Sequence of chain 1.C:
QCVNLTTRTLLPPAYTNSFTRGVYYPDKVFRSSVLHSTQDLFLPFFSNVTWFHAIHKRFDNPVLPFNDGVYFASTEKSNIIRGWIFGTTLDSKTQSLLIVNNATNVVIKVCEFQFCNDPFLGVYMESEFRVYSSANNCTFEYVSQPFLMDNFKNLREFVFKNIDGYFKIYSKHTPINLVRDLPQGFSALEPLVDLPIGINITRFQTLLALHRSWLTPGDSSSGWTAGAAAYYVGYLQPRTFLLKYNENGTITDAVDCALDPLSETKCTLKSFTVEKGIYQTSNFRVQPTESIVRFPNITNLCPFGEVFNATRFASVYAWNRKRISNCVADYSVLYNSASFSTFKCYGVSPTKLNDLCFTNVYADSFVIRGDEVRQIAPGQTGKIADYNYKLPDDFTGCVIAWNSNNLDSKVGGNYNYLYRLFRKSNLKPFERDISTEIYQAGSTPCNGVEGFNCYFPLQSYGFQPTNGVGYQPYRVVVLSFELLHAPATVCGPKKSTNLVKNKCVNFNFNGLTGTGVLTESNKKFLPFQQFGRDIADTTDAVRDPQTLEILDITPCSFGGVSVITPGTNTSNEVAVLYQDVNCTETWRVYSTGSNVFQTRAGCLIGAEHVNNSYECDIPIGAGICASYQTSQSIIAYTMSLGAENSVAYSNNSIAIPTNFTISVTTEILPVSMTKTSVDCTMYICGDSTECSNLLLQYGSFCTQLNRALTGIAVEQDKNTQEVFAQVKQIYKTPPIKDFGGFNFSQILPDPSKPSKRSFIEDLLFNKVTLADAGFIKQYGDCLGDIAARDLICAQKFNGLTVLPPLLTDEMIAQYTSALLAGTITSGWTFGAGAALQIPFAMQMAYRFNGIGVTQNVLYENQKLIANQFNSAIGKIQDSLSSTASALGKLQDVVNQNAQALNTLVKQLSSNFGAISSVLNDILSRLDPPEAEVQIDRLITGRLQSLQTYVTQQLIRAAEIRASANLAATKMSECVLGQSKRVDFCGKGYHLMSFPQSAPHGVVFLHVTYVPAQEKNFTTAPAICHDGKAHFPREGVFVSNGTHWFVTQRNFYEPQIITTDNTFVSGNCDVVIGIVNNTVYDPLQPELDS

Sequence of chain 1.B:
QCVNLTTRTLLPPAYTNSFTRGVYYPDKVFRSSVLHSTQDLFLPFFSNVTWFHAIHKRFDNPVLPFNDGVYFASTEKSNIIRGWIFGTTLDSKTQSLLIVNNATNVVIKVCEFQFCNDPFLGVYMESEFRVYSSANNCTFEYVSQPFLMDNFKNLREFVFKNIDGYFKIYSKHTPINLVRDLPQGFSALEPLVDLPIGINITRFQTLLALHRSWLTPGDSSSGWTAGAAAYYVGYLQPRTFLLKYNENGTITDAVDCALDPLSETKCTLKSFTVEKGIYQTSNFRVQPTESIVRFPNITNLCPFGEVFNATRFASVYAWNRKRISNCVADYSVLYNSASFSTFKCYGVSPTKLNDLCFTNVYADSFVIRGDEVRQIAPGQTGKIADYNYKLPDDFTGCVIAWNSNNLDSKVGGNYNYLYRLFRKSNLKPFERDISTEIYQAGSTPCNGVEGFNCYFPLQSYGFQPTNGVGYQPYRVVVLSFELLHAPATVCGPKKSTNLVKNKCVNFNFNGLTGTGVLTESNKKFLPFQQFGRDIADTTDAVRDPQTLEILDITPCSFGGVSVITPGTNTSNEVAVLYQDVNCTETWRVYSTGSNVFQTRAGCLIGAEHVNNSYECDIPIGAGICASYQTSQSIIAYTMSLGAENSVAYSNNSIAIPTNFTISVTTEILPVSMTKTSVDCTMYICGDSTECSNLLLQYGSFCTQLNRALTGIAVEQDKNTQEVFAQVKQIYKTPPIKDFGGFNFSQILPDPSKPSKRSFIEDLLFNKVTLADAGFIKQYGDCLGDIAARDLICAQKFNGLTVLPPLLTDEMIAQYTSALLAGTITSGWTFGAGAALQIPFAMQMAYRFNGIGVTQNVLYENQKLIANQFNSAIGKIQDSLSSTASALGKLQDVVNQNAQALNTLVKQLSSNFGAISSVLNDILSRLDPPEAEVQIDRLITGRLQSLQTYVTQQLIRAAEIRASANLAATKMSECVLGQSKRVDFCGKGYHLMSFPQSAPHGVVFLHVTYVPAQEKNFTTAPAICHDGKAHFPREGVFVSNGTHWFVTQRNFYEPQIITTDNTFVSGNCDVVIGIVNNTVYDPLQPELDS

Binding-site contacts:
Ligand atom O7 contacts residue ILE834 of chain 1.C at 4.2 Å.
Ligand atom C1 contacts residue THR618 of chain 1.B at 3.9 Å.
Ligand atom C8 contacts residue ASN616 of chain 1.B at 4.4 Å.
Ligand atom O6 contacts residue GLU619 of chain 1.B at 3.0 Å (salt-bridge).
Ligand atom O5 contacts residue THR618 of chain 1.B at 4.0 Å.
Ligand atom C6 contacts residue GLU619 of chain 1.B at 3.2 Å.
Ligand atom C8 contacts residue ILE834 of chain 1.C at 3.5 Å (hydrophobic).
Ligand atom C4 contacts residue ASN616 of chain 1.B at 4.2 Å.
Ligand atom C7 contacts residue ASN616 of chain 1.B at 3.2 Å.
Ligand atom C3 contacts residue ASN616 of chain 1.B at 3.8 Å.
Ligand atom O7 contacts residue ASN616 of chain 1.B at 3.2 Å (h-bond).
Ligand atom C1 contacts residue ASN616 of chain 1.B at 1.4 Å.
Ligand atom O6 contacts residue ASN616 of chain 1.B at 4.1 Å.
Ligand atom O6 contacts residue THR618 of chain 1.B at 3.5 Å (h-bond).
Ligand atom C2 contacts residue ASN616 of chain 1.B at 2.5 Å.
Ligand atom O5 contacts residue ASN616 of chain 1.B at 2.4 Å (h-bond).
Ligand atom C6 contacts residue THR618 of chain 1.B at 4.1 Å.
Ligand atom C5 contacts residue ASN616 of chain 1.B at 3.6 Å.
Ligand atom C8 contacts residue ARG646 of chain 1.B at 4.4 Å.
Ligand atom N2 contacts residue ASN616 of chain 1.B at 2.9 Å (h-bond).
Ligand atom O5 contacts residue GLU619 of chain 1.B at 2.9 Å (salt-bridge).
Ligand atom C7 contacts residue ILE834 of chain 1.C at 4.3 Å (hydrophobic).
Ligand atom C5 contacts residue THR618 of chain 1.B at 3.7 Å.
Ligand atom C1 contacts residue GLU619 of chain 1.B at 4.0 Å.
Ligand atom C5 contacts residue GLU619 of chain 1.B at 3.6 Å.

A protein and the small-molecule ligand that binds it are described below.
Small molecule (SMILES): CC(=O)N[C@@H]1[C@@H](O)[C@H](O)[C@@H](CO)O[C@H]1O